Sequence of chain 1.A:
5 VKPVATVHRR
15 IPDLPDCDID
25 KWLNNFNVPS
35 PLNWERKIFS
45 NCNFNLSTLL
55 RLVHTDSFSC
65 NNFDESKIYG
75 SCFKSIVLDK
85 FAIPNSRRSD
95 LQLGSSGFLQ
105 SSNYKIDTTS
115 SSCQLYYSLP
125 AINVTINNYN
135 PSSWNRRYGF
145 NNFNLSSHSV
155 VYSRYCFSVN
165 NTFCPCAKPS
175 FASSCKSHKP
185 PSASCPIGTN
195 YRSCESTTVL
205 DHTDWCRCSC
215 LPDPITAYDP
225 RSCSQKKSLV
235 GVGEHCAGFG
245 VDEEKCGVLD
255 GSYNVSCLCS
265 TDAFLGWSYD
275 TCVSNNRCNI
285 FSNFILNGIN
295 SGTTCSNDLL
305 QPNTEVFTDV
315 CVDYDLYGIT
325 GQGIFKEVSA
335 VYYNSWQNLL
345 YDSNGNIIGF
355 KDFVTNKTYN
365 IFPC

The small molecule below binds the protein below.
Small molecule (SMILES): CC(=O)N[C@@H]1[C@@H](O)[C@H](O)[C@@H](CO)O[C@H]1O

Binding-site contacts:
Ligand atom O7 contacts residue ASN127 of chain 1.A at 3.9 Å.
Ligand atom C4 contacts residue ASN127 of chain 1.A at 4.2 Å.
Ligand atom C1 contacts residue ILE126 of chain 1.A at 4.3 Å (hydrophobic).
Ligand atom O5 contacts residue ILE126 of chain 1.A at 4.2 Å.
Ligand atom C3 contacts residue ASN127 of chain 1.A at 3.8 Å.
Ligand atom C5 contacts residue ILE126 of chain 1.A at 4.2 Å (hydrophobic).
Ligand atom C5 contacts residue ASN127 of chain 1.A at 3.7 Å.
Ligand atom C7 contacts residue ASN127 of chain 1.A at 3.6 Å.
Ligand atom C1 contacts residue ASN127 of chain 1.A at 1.4 Å.
Ligand atom C8 contacts residue PHE30 of chain 1.A at 3.6 Å (hydrophobic).
Ligand atom N2 contacts residue ASN127 of chain 1.A at 3.0 Å (h-bond).
Ligand atom C2 contacts residue ASN127 of chain 1.A at 2.5 Å.
Ligand atom O7 contacts residue PHE30 of chain 1.A at 3.8 Å.
Ligand atom C7 contacts residue PHE30 of chain 1.A at 3.9 Å (hydrophobic).
Ligand atom O5 contacts residue ASN127 of chain 1.A at 2.4 Å (h-bond).